Sequence of chain 1.C:
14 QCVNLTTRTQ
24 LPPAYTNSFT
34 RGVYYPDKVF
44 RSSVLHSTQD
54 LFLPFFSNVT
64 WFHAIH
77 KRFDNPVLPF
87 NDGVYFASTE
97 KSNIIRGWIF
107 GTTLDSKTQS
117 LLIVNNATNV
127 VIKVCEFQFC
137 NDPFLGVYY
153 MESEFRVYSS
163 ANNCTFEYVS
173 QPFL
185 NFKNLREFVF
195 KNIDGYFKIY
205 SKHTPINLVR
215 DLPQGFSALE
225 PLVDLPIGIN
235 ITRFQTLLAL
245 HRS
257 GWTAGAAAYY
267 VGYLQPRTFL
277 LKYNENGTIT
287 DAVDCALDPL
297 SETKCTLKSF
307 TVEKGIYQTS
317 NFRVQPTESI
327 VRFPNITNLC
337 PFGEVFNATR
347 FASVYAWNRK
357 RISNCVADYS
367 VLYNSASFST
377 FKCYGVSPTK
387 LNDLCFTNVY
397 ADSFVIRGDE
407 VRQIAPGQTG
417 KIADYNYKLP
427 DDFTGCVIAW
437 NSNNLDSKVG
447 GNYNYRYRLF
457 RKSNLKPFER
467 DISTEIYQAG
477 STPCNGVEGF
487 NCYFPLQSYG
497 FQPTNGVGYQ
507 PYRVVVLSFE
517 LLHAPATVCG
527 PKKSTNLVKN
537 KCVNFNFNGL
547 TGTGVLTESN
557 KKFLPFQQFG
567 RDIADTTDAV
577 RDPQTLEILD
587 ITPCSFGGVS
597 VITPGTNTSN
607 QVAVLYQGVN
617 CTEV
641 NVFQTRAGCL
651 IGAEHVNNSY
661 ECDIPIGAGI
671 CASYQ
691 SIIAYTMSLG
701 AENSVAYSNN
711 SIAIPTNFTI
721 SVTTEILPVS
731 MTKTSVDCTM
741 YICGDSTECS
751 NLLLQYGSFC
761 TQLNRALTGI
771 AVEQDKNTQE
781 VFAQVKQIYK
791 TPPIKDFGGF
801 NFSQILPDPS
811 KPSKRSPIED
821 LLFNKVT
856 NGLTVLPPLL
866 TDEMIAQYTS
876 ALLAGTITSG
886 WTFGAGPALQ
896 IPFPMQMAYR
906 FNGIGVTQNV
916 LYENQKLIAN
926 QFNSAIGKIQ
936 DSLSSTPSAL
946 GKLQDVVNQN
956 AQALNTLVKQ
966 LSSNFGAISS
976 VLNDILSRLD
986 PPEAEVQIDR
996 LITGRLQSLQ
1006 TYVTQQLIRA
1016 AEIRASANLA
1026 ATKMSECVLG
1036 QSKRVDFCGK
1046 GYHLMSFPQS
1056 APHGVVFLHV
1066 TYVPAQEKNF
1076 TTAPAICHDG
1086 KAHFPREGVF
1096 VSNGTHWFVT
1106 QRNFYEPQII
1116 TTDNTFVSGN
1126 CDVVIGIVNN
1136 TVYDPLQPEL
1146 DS

Sequence of chain 1.B:
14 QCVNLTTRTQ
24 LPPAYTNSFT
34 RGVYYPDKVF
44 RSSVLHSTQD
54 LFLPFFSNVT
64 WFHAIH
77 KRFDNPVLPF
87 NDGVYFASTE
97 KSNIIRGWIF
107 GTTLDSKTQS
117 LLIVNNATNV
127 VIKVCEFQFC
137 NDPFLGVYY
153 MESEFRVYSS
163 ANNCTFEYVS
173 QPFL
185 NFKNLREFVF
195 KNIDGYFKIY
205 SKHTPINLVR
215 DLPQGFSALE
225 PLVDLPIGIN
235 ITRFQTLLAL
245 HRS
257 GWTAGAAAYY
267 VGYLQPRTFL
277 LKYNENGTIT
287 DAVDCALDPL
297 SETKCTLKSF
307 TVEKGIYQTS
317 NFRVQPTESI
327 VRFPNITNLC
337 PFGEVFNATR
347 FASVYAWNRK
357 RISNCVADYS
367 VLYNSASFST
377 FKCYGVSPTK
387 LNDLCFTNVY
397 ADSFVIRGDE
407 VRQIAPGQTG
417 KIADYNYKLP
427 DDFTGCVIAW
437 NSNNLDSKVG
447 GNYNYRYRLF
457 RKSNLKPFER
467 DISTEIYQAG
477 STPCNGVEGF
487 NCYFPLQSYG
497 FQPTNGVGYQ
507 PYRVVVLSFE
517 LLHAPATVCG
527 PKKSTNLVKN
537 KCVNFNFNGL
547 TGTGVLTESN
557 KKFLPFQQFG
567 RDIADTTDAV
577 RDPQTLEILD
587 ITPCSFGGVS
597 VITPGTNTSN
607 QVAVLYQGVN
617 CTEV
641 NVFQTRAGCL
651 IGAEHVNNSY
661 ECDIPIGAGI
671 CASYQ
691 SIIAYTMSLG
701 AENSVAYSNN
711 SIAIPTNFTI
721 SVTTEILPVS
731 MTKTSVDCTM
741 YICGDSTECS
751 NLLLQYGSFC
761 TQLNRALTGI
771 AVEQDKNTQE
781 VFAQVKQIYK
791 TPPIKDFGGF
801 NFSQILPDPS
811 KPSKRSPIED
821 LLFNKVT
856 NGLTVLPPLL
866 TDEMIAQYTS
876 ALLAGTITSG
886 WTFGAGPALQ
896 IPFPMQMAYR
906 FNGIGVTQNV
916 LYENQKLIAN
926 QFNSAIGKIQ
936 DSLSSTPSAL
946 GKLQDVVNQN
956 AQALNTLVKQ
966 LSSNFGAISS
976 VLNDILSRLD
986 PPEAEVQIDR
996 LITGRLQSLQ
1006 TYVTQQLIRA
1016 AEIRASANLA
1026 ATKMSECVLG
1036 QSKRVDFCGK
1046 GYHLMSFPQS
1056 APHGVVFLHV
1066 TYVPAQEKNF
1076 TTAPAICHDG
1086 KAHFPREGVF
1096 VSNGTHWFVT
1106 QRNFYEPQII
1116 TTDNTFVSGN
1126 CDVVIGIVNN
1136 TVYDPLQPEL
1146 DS

Binding-site contacts:
Ligand atom C7 contacts residue GLY1131 of chain 1.B at 4.4 Å.
Ligand atom C7 contacts residue ASN709 of chain 1.B at 3.2 Å.
Ligand atom C2 contacts residue ASN709 of chain 1.B at 2.4 Å.
Ligand atom C1 contacts residue ASP796 of chain 1.C at 4.5 Å.
Ligand atom C8 contacts residue ASN709 of chain 1.B at 4.1 Å.
Ligand atom O5 contacts residue ASN709 of chain 1.B at 2.4 Å (h-bond).
Ligand atom C4 contacts residue ASN709 of chain 1.B at 4.2 Å.
Ligand atom C8 contacts residue ASN710 of chain 1.B at 4.4 Å.
Ligand atom N2 contacts residue ASN709 of chain 1.B at 2.9 Å (h-bond).
Ligand atom C8 contacts residue GLY1131 of chain 1.B at 3.7 Å.
Ligand atom C3 contacts residue ASN709 of chain 1.B at 3.8 Å.
Ligand atom O5 contacts residue ASP796 of chain 1.C at 4.0 Å.
Ligand atom C5 contacts residue ASN709 of chain 1.B at 3.7 Å.
Ligand atom O7 contacts residue ASN709 of chain 1.B at 3.2 Å (h-bond).
Ligand atom C1 contacts residue ASN709 of chain 1.B at 1.4 Å.

The protein below binds the small molecule below.
Small molecule (SMILES): CC(=O)N[C@@H]1[C@@H](O)[C@H](O)[C@@H](CO)O[C@H]1O